Binding-site contacts:
Ligand atom C9 contacts residue ILE217 of chain 1.B at 3.5 Å (hydrophobic).
Ligand atom C1 contacts residue GLU135 of chain 1.B at 3.7 Å.
Ligand atom C4 contacts residue GLY208 of chain 1.B at 3.7 Å.
Ligand atom C14 contacts residue SER185 of chain 1.B at 3.7 Å.
Ligand atom O3 contacts residue TRP205 of chain 1.B at 3.1 Å.
Ligand atom C8 contacts residue GLY216 of chain 1.B at 3.7 Å.
Ligand atom C8 contacts residue TRP205 of chain 1.B at 3.7 Å (hydrophobic).
Ligand atom N contacts residue CYS209 of chain 1.B at 3.6 Å.
Ligand atom C19 contacts residue TYR85 of chain 1.B at 3.5 Å (hydrophobic).
Ligand atom O1 contacts residue VAL203 of chain 1.B at 3.0 Å.
Ligand atom C20 contacts residue THR84 of chain 1.B at 3.7 Å.
Ligand atom O contacts residue GLY208 of chain 1.B at 3.1 Å.
Ligand atom C3 contacts residue GLY206 of chain 1.B at 3.5 Å.
Ligand atom C12 contacts residue GLY206 of chain 1.B at 3.7 Å.
Ligand atom N3 contacts residue GLY206 of chain 1.B at 3.4 Å (h-bond).
Ligand atom C3 contacts residue GLN182 of chain 1.B at 3.4 Å.
Ligand atom C9 contacts residue TYR218 of chain 1.B at 3.4 Å (hydrophobic).
Ligand atom C16 contacts residue PHE162 of chain 1.B at 3.6 Å (hydrophobic).
Ligand atom O1 contacts residue TRP205 of chain 1.B at 3.6 Å (h-bond).
Ligand atom N contacts residue GLN182 of chain 1.B at 3.5 Å.
Ligand atom C21 contacts residue THR84 of chain 1.B at 3.2 Å.
Ligand atom O3 contacts residue GLY206 of chain 1.B at 3.2 Å (h-bond).
Ligand atom C22 contacts residue GLN182 of chain 1.B at 3.7 Å.
Ligand atom C9 contacts residue GLY216 of chain 1.B at 3.4 Å.
Ligand atom N contacts residue GLY208 of chain 1.B at 3.5 Å (h-bond).
Ligand atom C5 contacts residue GLN182 of chain 1.B at 3.5 Å.
Ligand atom C8 contacts residue ASP179 of chain 1.B at 3.8 Å.
Ligand atom C8 contacts residue ALA180 of chain 1.B at 3.6 Å (hydrophobic).
Ligand atom N2 contacts residue GLN182 of chain 1.B at 3.6 Å.
Ligand atom C7 contacts residue TRP205 of chain 1.B at 3.5 Å (hydrophobic).
Ligand atom C2 contacts residue GLU135 of chain 1.B at 3.6 Å.
Ligand atom C4 contacts residue GLN182 of chain 1.B at 3.6 Å.
Ligand atom C11 contacts residue GLY206 of chain 1.B at 3.6 Å.
Ligand atom C7 contacts residue ALA180 of chain 1.B at 3.6 Å (hydrophobic).
Ligand atom C6 contacts residue GLN182 of chain 1.B at 3.4 Å.
Ligand atom O contacts residue CYS209 of chain 1.B at 3.2 Å (h-bond).
Ligand atom C15 contacts residue TRP205 of chain 1.B at 3.5 Å (hydrophobic).
Ligand atom C9 contacts residue ALA180 of chain 1.B at 3.7 Å (hydrophobic).
Ligand atom C14 contacts residue TRP205 of chain 1.B at 3.7 Å (hydrophobic).
Ligand atom C11 contacts residue GLY208 of chain 1.B at 3.2 Å.

Sequence of chain 1.B:
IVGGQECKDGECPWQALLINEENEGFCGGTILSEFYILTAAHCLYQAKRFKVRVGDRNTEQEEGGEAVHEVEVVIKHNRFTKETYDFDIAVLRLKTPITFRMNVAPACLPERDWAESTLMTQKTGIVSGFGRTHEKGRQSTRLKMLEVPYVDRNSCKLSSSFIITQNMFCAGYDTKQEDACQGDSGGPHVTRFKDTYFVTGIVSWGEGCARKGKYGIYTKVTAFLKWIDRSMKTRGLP

A protein and the small-molecule ligand that binds it are described below.
Small molecule (SMILES): Cc1cc2cc(/N=C(/NC(=O)c3cccnc3)N[C@H]3CCCCN(CC(=O)N4CCCC4)C3=O)ccc2o1